Sequence of chain 20.C:
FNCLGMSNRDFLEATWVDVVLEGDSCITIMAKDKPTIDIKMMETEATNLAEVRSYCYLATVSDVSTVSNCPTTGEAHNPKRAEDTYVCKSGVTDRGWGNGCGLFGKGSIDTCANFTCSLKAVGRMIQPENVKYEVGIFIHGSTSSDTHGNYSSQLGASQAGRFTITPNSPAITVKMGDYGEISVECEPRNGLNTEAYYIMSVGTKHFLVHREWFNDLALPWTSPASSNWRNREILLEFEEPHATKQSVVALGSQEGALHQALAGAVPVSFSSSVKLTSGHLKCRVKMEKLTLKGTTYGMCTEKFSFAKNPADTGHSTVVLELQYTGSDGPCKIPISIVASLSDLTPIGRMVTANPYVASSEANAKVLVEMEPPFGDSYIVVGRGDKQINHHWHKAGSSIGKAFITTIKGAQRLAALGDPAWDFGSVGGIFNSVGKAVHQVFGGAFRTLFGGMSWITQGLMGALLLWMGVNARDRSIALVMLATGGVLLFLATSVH

The protein below binds the small molecule below.
Small molecule (SMILES): CC(=O)N[C@@H]1[C@@H](O)[C@H](O)[C@@H](CO)O[C@H]1O

Binding-site contacts:
Ligand atom C5 contacts residue THR120 of chain 20.C at 4.0 Å.
Ligand atom C6 contacts residue PHE119 of chain 20.C at 4.1 Å (hydrophobic).
Ligand atom O5 contacts residue ASN118 of chain 20.C at 2.4 Å (h-bond).
Ligand atom C1 contacts residue ASN118 of chain 20.C at 1.4 Å.
Ligand atom C3 contacts residue ASN118 of chain 20.C at 3.8 Å.
Ligand atom C7 contacts residue ASN118 of chain 20.C at 3.6 Å.
Ligand atom C6 contacts residue THR89 of chain 20.C at 4.2 Å.
Ligand atom O5 contacts residue THR89 of chain 20.C at 3.8 Å.
Ligand atom O7 contacts residue ASN118 of chain 20.C at 4.5 Å.
Ligand atom C8 contacts residue ASN118 of chain 20.C at 3.9 Å.
Ligand atom C4 contacts residue ASN118 of chain 20.C at 4.2 Å.
Ligand atom C5 contacts residue ASN118 of chain 20.C at 3.7 Å.
Ligand atom O7 contacts residue TYR90 of chain 20.C at 3.7 Å.
Ligand atom C6 contacts residue THR120 of chain 20.C at 3.4 Å.
Ligand atom N2 contacts residue ASN118 of chain 20.C at 2.9 Å (h-bond).
Ligand atom O6 contacts residue PHE119 of chain 20.C at 2.8 Å (h-bond).
Ligand atom C2 contacts residue SER66 of chain 20.C at 4.4 Å.
Ligand atom N2 contacts residue TYR90 of chain 20.C at 4.5 Å.
Ligand atom C1 contacts residue SER66 of chain 20.C at 4.2 Å.
Ligand atom C2 contacts residue ASN118 of chain 20.C at 2.4 Å.
Ligand atom O5 contacts residue THR120 of chain 20.C at 3.4 Å (h-bond).
Ligand atom O6 contacts residue THR120 of chain 20.C at 3.1 Å (h-bond).
Ligand atom C5 contacts residue THR89 of chain 20.C at 4.1 Å.
Ligand atom O6 contacts residue ASN118 of chain 20.C at 4.1 Å.
Ligand atom C1 contacts residue THR89 of chain 20.C at 3.9 Å.
Ligand atom O6 contacts residue THR89 of chain 20.C at 3.5 Å.
Ligand atom O5 contacts residue PHE119 of chain 20.C at 4.2 Å.
Ligand atom C7 contacts residue TYR90 of chain 20.C at 3.8 Å (hydrophobic).
Ligand atom C8 contacts residue TYR90 of chain 20.C at 3.9 Å (hydrophobic).